Sequence of chain 1.B:
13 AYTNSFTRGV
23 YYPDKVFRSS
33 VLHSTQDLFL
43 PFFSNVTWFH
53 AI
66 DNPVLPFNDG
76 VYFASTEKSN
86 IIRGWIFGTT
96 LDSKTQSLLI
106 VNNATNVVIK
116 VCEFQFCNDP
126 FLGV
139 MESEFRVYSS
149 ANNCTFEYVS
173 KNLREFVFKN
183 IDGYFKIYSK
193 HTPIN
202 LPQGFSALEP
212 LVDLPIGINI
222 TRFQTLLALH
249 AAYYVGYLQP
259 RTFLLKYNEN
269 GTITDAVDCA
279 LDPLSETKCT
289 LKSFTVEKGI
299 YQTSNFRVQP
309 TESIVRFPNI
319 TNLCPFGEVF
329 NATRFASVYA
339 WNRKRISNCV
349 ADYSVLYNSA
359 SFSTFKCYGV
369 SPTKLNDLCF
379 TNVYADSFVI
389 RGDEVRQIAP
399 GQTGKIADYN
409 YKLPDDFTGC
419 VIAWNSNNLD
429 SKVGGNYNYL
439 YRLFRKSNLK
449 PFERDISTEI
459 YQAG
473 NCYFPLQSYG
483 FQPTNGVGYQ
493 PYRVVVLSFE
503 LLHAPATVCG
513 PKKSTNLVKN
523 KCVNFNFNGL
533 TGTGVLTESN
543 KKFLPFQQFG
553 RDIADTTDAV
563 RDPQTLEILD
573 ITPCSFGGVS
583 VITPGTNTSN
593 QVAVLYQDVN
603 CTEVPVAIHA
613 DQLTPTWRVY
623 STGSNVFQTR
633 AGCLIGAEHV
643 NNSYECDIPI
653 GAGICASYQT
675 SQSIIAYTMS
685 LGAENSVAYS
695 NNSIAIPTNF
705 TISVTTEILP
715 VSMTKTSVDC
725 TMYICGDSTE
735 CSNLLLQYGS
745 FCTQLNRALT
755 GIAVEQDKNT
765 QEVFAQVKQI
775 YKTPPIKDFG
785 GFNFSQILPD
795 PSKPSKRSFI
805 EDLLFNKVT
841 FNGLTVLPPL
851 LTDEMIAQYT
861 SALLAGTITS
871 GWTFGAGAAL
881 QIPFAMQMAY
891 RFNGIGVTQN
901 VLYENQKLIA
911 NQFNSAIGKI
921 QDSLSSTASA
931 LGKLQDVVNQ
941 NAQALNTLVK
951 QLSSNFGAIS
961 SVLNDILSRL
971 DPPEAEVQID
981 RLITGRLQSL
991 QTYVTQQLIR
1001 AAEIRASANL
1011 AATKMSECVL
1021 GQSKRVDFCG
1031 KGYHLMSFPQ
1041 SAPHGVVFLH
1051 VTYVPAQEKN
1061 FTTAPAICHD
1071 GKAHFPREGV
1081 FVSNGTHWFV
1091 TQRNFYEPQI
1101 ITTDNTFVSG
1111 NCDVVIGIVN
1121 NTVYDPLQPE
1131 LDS

Binding-site contacts:
Ligand atom N2 contacts residue ASN787 of chain 1.B at 2.9 Å (h-bond).
Ligand atom O6 contacts residue ASN787 of chain 1.B at 4.3 Å.
Ligand atom C2 contacts residue ASN787 of chain 1.B at 2.4 Å.
Ligand atom C3 contacts residue ASN787 of chain 1.B at 3.8 Å.
Ligand atom C1 contacts residue ASN787 of chain 1.B at 1.4 Å.
Ligand atom O5 contacts residue SER789 of chain 1.B at 3.7 Å.
Ligand atom C8 contacts residue ASN787 of chain 1.B at 4.3 Å.
Ligand atom O7 contacts residue ASN787 of chain 1.B at 2.8 Å (h-bond).
Ligand atom C1 contacts residue SER789 of chain 1.B at 3.8 Å.
Ligand atom C7 contacts residue ASN787 of chain 1.B at 3.1 Å.
Ligand atom O5 contacts residue ASN787 of chain 1.B at 2.3 Å (h-bond).
Ligand atom C6 contacts residue SER789 of chain 1.B at 4.2 Å.
Ligand atom O6 contacts residue SER789 of chain 1.B at 3.8 Å.
Ligand atom C4 contacts residue ASN787 of chain 1.B at 4.2 Å.
Ligand atom C5 contacts residue SER789 of chain 1.B at 3.5 Å.
Ligand atom O6 contacts residue GLN790 of chain 1.B at 3.5 Å (h-bond).
Ligand atom C5 contacts residue ASN787 of chain 1.B at 3.6 Å.

The protein below binds the small molecule below.
Small molecule (SMILES): CC(=O)N[C@H]1[C@H](O[C@H]2[C@H](O)[C@@H](NC(C)=O)CO[C@@H]2CO)O[C@H](CO)[C@@H](O)[C@@H]1O